Sequence of chain 1.D:
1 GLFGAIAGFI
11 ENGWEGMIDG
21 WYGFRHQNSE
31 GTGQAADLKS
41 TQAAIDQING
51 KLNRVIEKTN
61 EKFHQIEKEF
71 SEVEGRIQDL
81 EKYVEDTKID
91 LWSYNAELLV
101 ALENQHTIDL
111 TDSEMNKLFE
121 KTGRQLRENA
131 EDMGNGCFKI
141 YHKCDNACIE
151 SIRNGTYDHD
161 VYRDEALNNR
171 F

Binding-site contacts:
Ligand atom O6 contacts residue LEU52 of chain 1.D at 4.2 Å.
Ligand atom C1 contacts residue ASN32 of chain 1.C at 1.4 Å.
Ligand atom C6 contacts residue LEU52 of chain 1.D at 4.5 Å (hydrophobic).
Ligand atom C6 contacts residue THR312 of chain 1.C at 4.0 Å.
Ligand atom C7 contacts residue ASN32 of chain 1.C at 3.4 Å.
Ligand atom O5 contacts residue THR312 of chain 1.C at 3.7 Å.
Ligand atom O5 contacts residue ASN32 of chain 1.C at 2.2 Å (h-bond).
Ligand atom O6 contacts residue THR312 of chain 1.C at 4.3 Å.
Ligand atom C5 contacts residue ASN32 of chain 1.C at 3.4 Å.
Ligand atom C5 contacts residue THR312 of chain 1.C at 4.4 Å.
Ligand atom N2 contacts residue ASN32 of chain 1.C at 3.3 Å (h-bond).
Ligand atom C2 contacts residue ASN32 of chain 1.C at 2.8 Å.
Ligand atom C6 contacts residue THR34 of chain 1.C at 4.5 Å.
Ligand atom O7 contacts residue ASN32 of chain 1.C at 3.0 Å (h-bond).
Ligand atom C3 contacts residue ASN32 of chain 1.C at 4.0 Å.
Ligand atom C4 contacts residue ASN32 of chain 1.C at 4.3 Å.
Ligand atom C6 contacts residue ASN32 of chain 1.C at 4.4 Å.
Ligand atom C1 contacts residue THR312 of chain 1.C at 4.3 Å.

This protein binds this small molecule.
Small molecule (SMILES): CC(=O)N[C@@H]1[C@@H](O)[C@H](O)[C@@H](CO)O[C@H]1O

Sequence of chain 1.C:
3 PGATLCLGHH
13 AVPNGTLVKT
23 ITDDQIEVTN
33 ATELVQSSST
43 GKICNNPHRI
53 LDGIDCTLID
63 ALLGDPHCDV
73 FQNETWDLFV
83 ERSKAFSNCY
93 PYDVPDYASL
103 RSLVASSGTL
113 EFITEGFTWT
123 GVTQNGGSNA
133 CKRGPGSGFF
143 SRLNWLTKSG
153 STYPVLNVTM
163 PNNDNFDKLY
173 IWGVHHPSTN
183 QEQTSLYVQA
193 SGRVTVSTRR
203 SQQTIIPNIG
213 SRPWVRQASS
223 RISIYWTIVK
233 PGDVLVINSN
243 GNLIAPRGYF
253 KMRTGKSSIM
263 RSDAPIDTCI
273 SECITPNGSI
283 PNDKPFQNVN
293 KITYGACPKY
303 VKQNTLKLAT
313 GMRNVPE